This small molecule binds to this protein.
Small molecule (SMILES): CC(=O)N[C@H]1[C@H](O[C@H]2[C@H](O)[C@@H](NC(C)=O)CO[C@@H]2CO)O[C@H](CO)[C@@H](O[C@@H]2O[C@H](CO[C@H]3O[C@H](CO)[C@@H](O)[C@H](O)[C@@H]3O)[C@@H](O)[C@H](O[C@H]3O[C@H](CO)[C@@H](O)[C@H](O)[C@@H]3O[C@H]3O[C@H](CO)[C@@H](O)[C@H](O)[C@@H]3O)[C@@H]2O)[C@@H]1O

Sequence of chain 1.A:
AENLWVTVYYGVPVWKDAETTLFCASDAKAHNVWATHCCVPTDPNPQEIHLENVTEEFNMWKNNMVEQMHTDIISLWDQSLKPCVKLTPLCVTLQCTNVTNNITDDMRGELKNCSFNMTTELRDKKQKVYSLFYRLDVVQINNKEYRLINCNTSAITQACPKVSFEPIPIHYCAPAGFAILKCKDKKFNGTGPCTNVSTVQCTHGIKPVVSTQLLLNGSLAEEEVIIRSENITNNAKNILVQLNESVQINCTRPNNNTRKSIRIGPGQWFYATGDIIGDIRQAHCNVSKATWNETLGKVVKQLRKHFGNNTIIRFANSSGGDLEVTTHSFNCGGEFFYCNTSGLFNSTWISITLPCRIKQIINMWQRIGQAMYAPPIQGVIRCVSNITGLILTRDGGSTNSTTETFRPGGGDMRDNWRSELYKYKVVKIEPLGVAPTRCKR

Binding-site contacts:
Ligand atom O4 contacts residue VAL414 of chain 1.A at 3.6 Å.
Ligand atom C8 contacts residue PRO182 of chain 1.A at 3.9 Å (hydrophobic).
Ligand atom O7 contacts residue VAL414 of chain 1.A at 3.8 Å.
Ligand atom O6 contacts residue LYS222 of chain 1.A at 4.3 Å.
Ligand atom C1 contacts residue NAG1 of chain 1.PA at 3.8 Å.
Ligand atom C4 contacts residue ASN232 of chain 1.A at 4.2 Å.
Ligand atom O6 contacts residue CYS347 of chain 1.A at 4.2 Å.
Ligand atom C7 contacts residue ASN232 of chain 1.A at 3.6 Å.
Ligand atom C1 contacts residue ASN232 of chain 1.A at 1.5 Å.
Ligand atom C5 contacts residue VAL414 of chain 1.A at 3.5 Å (hydrophobic).
Ligand atom C3 contacts residue ASN232 of chain 1.A at 3.8 Å.
Ligand atom C5 contacts residue NAG1 of chain 1.PA at 4.0 Å.
Ligand atom C5 contacts residue GLU181 of chain 1.A at 3.5 Å.
Ligand atom C8 contacts residue VAL224 of chain 1.A at 4.0 Å (hydrophobic).
Ligand atom O7 contacts residue PHE345 of chain 1.A at 4.1 Å.
Ligand atom O5 contacts residue NAG1 of chain 1.PA at 3.3 Å.
Ligand atom O7 contacts residue LEU231 of chain 1.A at 3.7 Å.
Ligand atom O7 contacts residue VAL224 of chain 1.A at 3.9 Å.
Ligand atom C6 contacts residue GLU181 of chain 1.A at 3.8 Å.
Ligand atom C2 contacts residue ASN232 of chain 1.A at 2.5 Å.
Ligand atom O5 contacts residue GLU181 of chain 1.A at 4.1 Å.
Ligand atom C3 contacts residue VAL414 of chain 1.A at 3.5 Å (hydrophobic).
Ligand atom C1 contacts residue VAL414 of chain 1.A at 4.0 Å (hydrophobic).
Ligand atom C1 contacts residue SER415 of chain 1.A at 4.1 Å.
Ligand atom O6 contacts residue SER179 of chain 1.A at 4.0 Å.
Ligand atom C5 contacts residue ASN232 of chain 1.A at 3.7 Å.
Ligand atom O5 contacts residue ASN232 of chain 1.A at 2.4 Å (h-bond).
Ligand atom O7 contacts residue ASN346 of chain 1.A at 4.1 Å.
Ligand atom C7 contacts residue VAL414 of chain 1.A at 4.2 Å (hydrophobic).
Ligand atom C8 contacts residue VAL414 of chain 1.A at 4.0 Å (hydrophobic).
Ligand atom N2 contacts residue SER415 of chain 1.A at 3.8 Å.
Ligand atom C6 contacts residue NAG1 of chain 1.PA at 4.1 Å.
Ligand atom O6 contacts residue GLY348 of chain 1.A at 3.7 Å.
Ligand atom C4 contacts residue VAL414 of chain 1.A at 3.8 Å (hydrophobic).
Ligand atom C7 contacts residue VAL224 of chain 1.A at 4.2 Å (hydrophobic).
Ligand atom C8 contacts residue ASN232 of chain 1.A at 4.0 Å.
Ligand atom O6 contacts residue GLN408 of chain 1.A at 4.1 Å.
Ligand atom N2 contacts residue ASN232 of chain 1.A at 2.9 Å (h-bond).
Ligand atom O3 contacts residue CYS347 of chain 1.A at 4.2 Å.
Ligand atom O5 contacts residue VAL414 of chain 1.A at 4.2 Å.